Sequence of chain 2.A:
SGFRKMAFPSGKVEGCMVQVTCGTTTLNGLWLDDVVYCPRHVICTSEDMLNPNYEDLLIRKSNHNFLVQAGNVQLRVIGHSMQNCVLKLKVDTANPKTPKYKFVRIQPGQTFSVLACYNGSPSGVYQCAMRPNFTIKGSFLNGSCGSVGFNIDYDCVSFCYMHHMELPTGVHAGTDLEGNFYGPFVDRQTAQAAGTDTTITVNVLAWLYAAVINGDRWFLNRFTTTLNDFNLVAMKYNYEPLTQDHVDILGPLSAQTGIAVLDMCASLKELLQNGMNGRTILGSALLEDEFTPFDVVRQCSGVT

Binding-site contacts:
Ligand atom C5 contacts residue ASN142 of chain 2.A at 3.9 Å.
Ligand atom C9 contacts residue SER46 of chain 2.A at 3.4 Å.
Ligand atom N contacts residue ASN142 of chain 2.A at 3.8 Å.
Ligand atom C1 contacts residue GLY143 of chain 2.A at 3.6 Å.
Ligand atom C contacts residue SER144 of chain 2.A at 3.6 Å.
Ligand atom C10 contacts residue SER46 of chain 2.A at 3.6 Å.
Ligand atom C13 contacts residue MET49 of chain 2.A at 3.6 Å (hydrophobic).
Ligand atom C17 contacts residue MET49 of chain 2.A at 3.7 Å (hydrophobic).
Ligand atom O contacts residue SER144 of chain 2.A at 3.4 Å (h-bond).
Ligand atom C11 contacts residue CYS44 of chain 2.A at 3.1 Å (hydrophobic).
Ligand atom C contacts residue CYS145 of chain 2.A at 1.8 Å (hydrophobic).
Ligand atom C15 contacts residue MET49 of chain 2.A at 3.4 Å (hydrophobic).
Ligand atom C6 contacts residue HIS41 of chain 2.A at 3.7 Å.
Ligand atom N contacts residue CYS145 of chain 2.A at 3.3 Å (h-bond).
Ligand atom C10 contacts residue THR45 of chain 2.A at 3.5 Å.
Ligand atom C11 contacts residue HIS41 of chain 2.A at 3.6 Å.
Ligand atom C16 contacts residue ARG188 of chain 2.A at 3.6 Å.
Ligand atom C18 contacts residue MET49 of chain 2.A at 3.7 Å (hydrophobic).
Ligand atom C16 contacts residue GLN189 of chain 2.A at 3.7 Å.
Ligand atom C11 contacts residue MET49 of chain 2.A at 3.8 Å (hydrophobic).
Ligand atom C4 contacts residue CYS145 of chain 2.A at 3.8 Å (hydrophobic).
Ligand atom C7 contacts residue MET49 of chain 2.A at 3.6 Å (hydrophobic).
Ligand atom C5 contacts residue CYS145 of chain 2.A at 3.5 Å (hydrophobic).
Ligand atom C contacts residue HIS163 of chain 2.A at 3.7 Å.
Ligand atom C8 contacts residue MET49 of chain 2.A at 3.8 Å (hydrophobic).
Ligand atom C12 contacts residue MET49 of chain 2.A at 3.6 Å (hydrophobic).
Ligand atom O contacts residue GLY143 of chain 2.A at 2.9 Å (h-bond).
Ligand atom C2 contacts residue ASN142 of chain 2.A at 3.7 Å.
Ligand atom C14 contacts residue HIS164 of chain 2.A at 3.7 Å.
Ligand atom C14 contacts residue HIS41 of chain 2.A at 3.4 Å.
Ligand atom C16 contacts residue MET49 of chain 2.A at 3.5 Å (hydrophobic).
Ligand atom C15 contacts residue MET165 of chain 2.A at 3.6 Å (hydrophobic).
Ligand atom C12 contacts residue HIS41 of chain 2.A at 3.6 Å.
Ligand atom C17 contacts residue GLN189 of chain 2.A at 3.9 Å.
Ligand atom C14 contacts residue MET49 of chain 2.A at 3.5 Å (hydrophobic).
Ligand atom C4 contacts residue HIS164 of chain 2.A at 3.6 Å.
Ligand atom C1 contacts residue CYS145 of chain 2.A at 2.6 Å (hydrophobic).
Ligand atom O contacts residue CYS145 of chain 2.A at 3.0 Å (h-bond).
Ligand atom C10 contacts residue CYS44 of chain 2.A at 3.5 Å (hydrophobic).
Ligand atom C16 contacts residue MET165 of chain 2.A at 3.8 Å (hydrophobic).

A small-molecule ligand and the protein it binds are described below.
Small molecule (SMILES): CC(=O)N1CCN(C(c2ccccc2)c2ccccc2)CC1